Sequence of chain 1.E:
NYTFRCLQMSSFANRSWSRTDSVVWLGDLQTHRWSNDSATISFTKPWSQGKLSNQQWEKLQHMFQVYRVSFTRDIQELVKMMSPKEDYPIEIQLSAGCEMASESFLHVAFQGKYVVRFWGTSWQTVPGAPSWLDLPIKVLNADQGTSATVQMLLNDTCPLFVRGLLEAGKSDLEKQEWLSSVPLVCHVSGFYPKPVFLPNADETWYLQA

Binding-site contacts:
Ligand atom N2 contacts residue ASN42 of chain 1.E at 3.0 Å (h-bond).
Ligand atom C5 contacts residue ASN42 of chain 1.E at 3.6 Å.
Ligand atom N2 contacts residue SER24 of chain 1.E at 3.0 Å (h-bond).
Ligand atom C4 contacts residue ASN42 of chain 1.E at 4.3 Å.
Ligand atom C7 contacts residue SER24 of chain 1.E at 3.8 Å.
Ligand atom C7 contacts residue ARG25 of chain 1.E at 4.0 Å.
Ligand atom C3 contacts residue SER24 of chain 1.E at 4.0 Å.
Ligand atom O5 contacts residue ASN42 of chain 1.E at 2.3 Å (h-bond).
Ligand atom O7 contacts residue ASN42 of chain 1.E at 3.4 Å (h-bond).
Ligand atom C7 contacts residue ASN42 of chain 1.E at 3.4 Å.
Ligand atom C8 contacts residue SER24 of chain 1.E at 3.8 Å.
Ligand atom C8 contacts residue ARG25 of chain 1.E at 4.0 Å.
Ligand atom C8 contacts residue TRP23 of chain 1.E at 3.6 Å (hydrophobic).
Ligand atom C2 contacts residue ASN42 of chain 1.E at 2.5 Å.
Ligand atom C8 contacts residue VAL75 of chain 1.E at 4.2 Å (hydrophobic).
Ligand atom C1 contacts residue SER24 of chain 1.E at 3.7 Å.
Ligand atom C1 contacts residue ASN42 of chain 1.E at 1.4 Å.
Ligand atom C2 contacts residue SER24 of chain 1.E at 3.7 Å.
Ligand atom C3 contacts residue ASN42 of chain 1.E at 3.8 Å.
Ligand atom O6 contacts residue ASN42 of chain 1.E at 4.0 Å.
Ligand atom O7 contacts residue ARG25 of chain 1.E at 3.6 Å.

A protein and the small-molecule ligand that binds it are described below.
Small molecule (SMILES): CC(=O)N[C@H]1[C@H](O[C@H]2[C@H](O)[C@@H](NC(C)=O)CO[C@@H]2CO)O[C@H](CO)[C@@H](O)[C@@H]1O